Sequence of chain 1.C:
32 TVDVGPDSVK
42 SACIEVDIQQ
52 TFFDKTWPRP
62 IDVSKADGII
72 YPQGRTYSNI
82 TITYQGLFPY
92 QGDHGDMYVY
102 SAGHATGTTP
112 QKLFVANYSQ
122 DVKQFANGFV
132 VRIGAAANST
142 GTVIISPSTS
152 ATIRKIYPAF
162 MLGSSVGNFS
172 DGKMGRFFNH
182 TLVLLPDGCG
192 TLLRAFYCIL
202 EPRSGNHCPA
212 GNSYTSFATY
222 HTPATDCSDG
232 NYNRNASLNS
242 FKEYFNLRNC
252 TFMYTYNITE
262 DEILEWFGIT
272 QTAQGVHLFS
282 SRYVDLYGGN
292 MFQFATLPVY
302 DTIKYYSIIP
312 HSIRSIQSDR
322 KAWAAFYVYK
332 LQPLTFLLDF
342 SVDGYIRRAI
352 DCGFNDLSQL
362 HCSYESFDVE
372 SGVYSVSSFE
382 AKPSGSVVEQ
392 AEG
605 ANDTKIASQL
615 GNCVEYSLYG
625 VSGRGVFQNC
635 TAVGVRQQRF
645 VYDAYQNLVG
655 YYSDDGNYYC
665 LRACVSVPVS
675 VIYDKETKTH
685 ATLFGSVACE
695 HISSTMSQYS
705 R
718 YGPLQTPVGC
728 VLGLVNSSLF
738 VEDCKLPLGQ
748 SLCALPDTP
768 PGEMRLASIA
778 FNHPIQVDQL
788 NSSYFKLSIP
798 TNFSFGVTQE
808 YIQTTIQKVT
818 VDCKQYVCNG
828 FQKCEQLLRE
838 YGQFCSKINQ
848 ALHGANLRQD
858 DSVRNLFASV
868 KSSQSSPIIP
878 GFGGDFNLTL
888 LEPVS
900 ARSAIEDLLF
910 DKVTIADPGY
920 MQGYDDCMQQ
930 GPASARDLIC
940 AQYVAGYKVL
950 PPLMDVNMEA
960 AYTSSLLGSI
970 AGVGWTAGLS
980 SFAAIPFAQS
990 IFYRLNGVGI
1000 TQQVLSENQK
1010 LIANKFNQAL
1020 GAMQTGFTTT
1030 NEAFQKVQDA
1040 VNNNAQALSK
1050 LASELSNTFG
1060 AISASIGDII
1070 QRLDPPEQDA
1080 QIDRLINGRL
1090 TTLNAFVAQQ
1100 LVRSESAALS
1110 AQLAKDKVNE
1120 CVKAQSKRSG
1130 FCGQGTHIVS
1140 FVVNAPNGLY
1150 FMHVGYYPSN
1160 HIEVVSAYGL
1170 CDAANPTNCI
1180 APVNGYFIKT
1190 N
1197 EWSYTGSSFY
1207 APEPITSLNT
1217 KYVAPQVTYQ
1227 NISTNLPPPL

The small molecule below binds the protein below.
Small molecule (SMILES): CC(=O)N[C@@H]1[C@@H](O)[C@H](O)[C@@H](CO)O[C@H]1O

Binding-site contacts:
Ligand atom O7 contacts residue ASN250 of chain 1.C at 3.4 Å (h-bond).
Ligand atom O7 contacts residue THR32 of chain 1.C at 3.2 Å (h-bond).
Ligand atom C5 contacts residue ASN250 of chain 1.C at 3.7 Å.
Ligand atom C6 contacts residue ASN250 of chain 1.C at 4.4 Å.
Ligand atom C4 contacts residue ASN250 of chain 1.C at 4.1 Å.
Ligand atom C7 contacts residue ASN250 of chain 1.C at 3.2 Å.
Ligand atom C3 contacts residue ASN250 of chain 1.C at 3.6 Å.
Ligand atom O5 contacts residue ASN250 of chain 1.C at 2.4 Å (h-bond).
Ligand atom C2 contacts residue ASN250 of chain 1.C at 2.3 Å.
Ligand atom C1 contacts residue ASN250 of chain 1.C at 1.4 Å.
Ligand atom N2 contacts residue ASN250 of chain 1.C at 2.7 Å (h-bond).
Ligand atom C7 contacts residue THR32 of chain 1.C at 4.4 Å.
Ligand atom C8 contacts residue ASN250 of chain 1.C at 4.3 Å.